A protein and the small-molecule ligand that binds it are described below.
Small molecule (SMILES): O=C(O)CCCCN(CCc1cc(F)ccc1OCc1ccc(-c2ccc(C(F)(F)F)cc2)cc1)Cc1ccc(C(=O)O)cc1

Binding-site contacts:
Ligand atom CAG contacts residue TYR83 of chain 1.A at 3.3 Å (hydrophobic).
Ligand atom CAP contacts residue HIS105 of chain 1.A at 3.4 Å.
Ligand atom FAJ contacts residue PHE112 of chain 1.A at 3.3 Å.
Ligand atom CBH contacts residue LEU115 of chain 1.A at 3.6 Å (hydrophobic).
Ligand atom OAB contacts residue ARG116 of chain 1.A at 2.8 Å (salt-bridge).
Ligand atom CAG contacts residue LEU4 of chain 1.A at 3.3 Å (hydrophobic).
Ligand atom CBH contacts residue ARG138 of chain 1.A at 3.5 Å.
Ligand atom OAC contacts residue SER136 of chain 1.A at 2.6 Å (h-bond).
Ligand atom OAA contacts residue ARG138 of chain 1.A at 2.7 Å (salt-bridge).
Ligand atom CAC contacts residue LEU148 of chain 1.A at 3.7 Å (hydrophobic).
Ligand atom OAD contacts residue TYR2 of chain 1.A at 3.1 Å (h-bond).
Ligand atom CAC contacts residue LEU101 of chain 1.A at 3.5 Å (hydrophobic).
Ligand atom CAB contacts residue PHE97 of chain 1.A at 3.7 Å (hydrophobic).
Ligand atom OAB contacts residue ARG138 of chain 1.A at 2.9 Å (salt-bridge).
Ligand atom FAE contacts residue GLY39 of chain 1.A at 3.1 Å.
Ligand atom CBO contacts residue TRP74 of chain 1.A at 3.7 Å (hydrophobic).
Ligand atom FAJ contacts residue TYR2 of chain 1.A at 3.4 Å.
Ligand atom CZD contacts residue VAL108 of chain 1.A at 3.5 Å (hydrophobic).
Ligand atom FAK contacts residue PHE112 of chain 1.A at 3.3 Å.
Ligand atom CBG contacts residue SER136 of chain 1.A at 3.3 Å.
Ligand atom OAC contacts residue PRO118 of chain 1.A at 3.5 Å.
Ligand atom OBF contacts residue TRP74 of chain 1.A at 2.9 Å (h-bond).
Ligand atom OAC contacts residue TYR134 of chain 1.A at 2.7 Å (h-bond).
Ligand atom CBE contacts residue HIS105 of chain 1.A at 3.7 Å.
Ligand atom FAE contacts residue TYR2 of chain 1.A at 3.1 Å.
Ligand atom FAK contacts residue TYR83 of chain 1.A at 3.4 Å.
Ligand atom OAD contacts residue ARG138 of chain 1.A at 3.7 Å.
Ligand atom CAD contacts residue LEU101 of chain 1.A at 3.5 Å (hydrophobic).
Ligand atom CAD contacts residue LEU148 of chain 1.A at 3.5 Å (hydrophobic).
Ligand atom CBA contacts residue HIS105 of chain 1.A at 3.4 Å.
Ligand atom FAA contacts residue LEU148 of chain 1.A at 3.5 Å.
Ligand atom CBK contacts residue TRP74 of chain 1.A at 3.7 Å (hydrophobic).
Ligand atom CBM contacts residue LEU115 of chain 1.A at 3.6 Å (hydrophobic).
Ligand atom CAX contacts residue LEU141 of chain 1.A at 3.7 Å (hydrophobic).
Ligand atom CAK contacts residue VAL108 of chain 1.A at 3.5 Å (hydrophobic).
Ligand atom OAA contacts residue SER136 of chain 1.A at 3.3 Å (h-bond).
Ligand atom FAA contacts residue LEU101 of chain 1.A at 3.6 Å.
Ligand atom CAJ contacts residue LEU4 of chain 1.A at 3.3 Å (hydrophobic).
Ligand atom CAJ contacts residue TYR83 of chain 1.A at 3.6 Å (hydrophobic).
Ligand atom OAD contacts residue MET1 of chain 1.A at 3.4 Å.

Sequence of chain 1.A:
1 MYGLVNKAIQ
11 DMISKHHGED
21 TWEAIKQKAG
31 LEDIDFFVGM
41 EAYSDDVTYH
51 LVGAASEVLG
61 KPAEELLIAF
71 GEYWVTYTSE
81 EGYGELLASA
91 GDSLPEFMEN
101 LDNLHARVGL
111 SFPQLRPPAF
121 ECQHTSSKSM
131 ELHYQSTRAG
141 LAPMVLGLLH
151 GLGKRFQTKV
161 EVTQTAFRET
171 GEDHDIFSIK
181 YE